This small molecule binds to this protein.
Small molecule (SMILES): CC(=O)N[C@H]1[C@H](O[C@H]2[C@H](O)[C@@H](NC(C)=O)CO[C@@H]2CO)O[C@H](CO)[C@@H](O)[C@@H]1O

Sequence of chain 1.A:
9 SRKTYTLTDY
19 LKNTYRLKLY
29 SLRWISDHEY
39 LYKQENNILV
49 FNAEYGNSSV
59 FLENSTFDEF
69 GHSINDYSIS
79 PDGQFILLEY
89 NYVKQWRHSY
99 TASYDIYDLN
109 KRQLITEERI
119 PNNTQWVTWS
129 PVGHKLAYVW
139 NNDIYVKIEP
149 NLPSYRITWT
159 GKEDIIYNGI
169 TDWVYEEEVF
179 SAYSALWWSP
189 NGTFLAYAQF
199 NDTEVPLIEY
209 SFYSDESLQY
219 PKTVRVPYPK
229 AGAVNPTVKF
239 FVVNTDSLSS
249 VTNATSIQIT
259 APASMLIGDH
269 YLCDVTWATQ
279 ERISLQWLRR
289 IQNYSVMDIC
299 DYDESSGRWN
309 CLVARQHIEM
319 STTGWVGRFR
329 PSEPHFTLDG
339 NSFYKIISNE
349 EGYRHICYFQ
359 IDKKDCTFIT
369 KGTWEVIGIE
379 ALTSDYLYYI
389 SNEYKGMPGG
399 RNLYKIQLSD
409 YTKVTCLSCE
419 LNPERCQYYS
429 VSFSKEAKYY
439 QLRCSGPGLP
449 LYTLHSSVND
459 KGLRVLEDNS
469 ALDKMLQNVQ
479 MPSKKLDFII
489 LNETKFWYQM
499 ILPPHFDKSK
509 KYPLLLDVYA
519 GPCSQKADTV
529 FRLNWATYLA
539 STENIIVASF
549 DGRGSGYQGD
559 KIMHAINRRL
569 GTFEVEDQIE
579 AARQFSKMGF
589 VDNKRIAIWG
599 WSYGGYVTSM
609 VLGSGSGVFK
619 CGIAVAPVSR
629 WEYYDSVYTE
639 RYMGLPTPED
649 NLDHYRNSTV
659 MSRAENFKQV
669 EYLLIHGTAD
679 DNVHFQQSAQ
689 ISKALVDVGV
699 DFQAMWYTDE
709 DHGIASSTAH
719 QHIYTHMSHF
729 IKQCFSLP

Binding-site contacts:
Ligand atom N2 contacts residue SER319 of chain 1.A at 4.2 Å.
Ligand atom C3 contacts residue ASN291 of chain 1.A at 4.1 Å.
Ligand atom O7 contacts residue ASN291 of chain 1.A at 4.4 Å.
Ligand atom C5 contacts residue ILE289 of chain 1.A at 4.4 Å (hydrophobic).
Ligand atom C1 contacts residue ASN291 of chain 1.A at 1.5 Å.
Ligand atom O6 contacts residue ARG566 of chain 1.A at 4.0 Å.
Ligand atom O7 contacts residue SER319 of chain 1.A at 2.9 Å (h-bond).
Ligand atom O7 contacts residue THR320 of chain 1.A at 3.7 Å.
Ligand atom C1 contacts residue ILE289 of chain 1.A at 4.1 Å (hydrophobic).
Ligand atom C2 contacts residue ASN291 of chain 1.A at 2.8 Å.
Ligand atom C8 contacts residue ASN291 of chain 1.A at 3.7 Å.
Ligand atom O5 contacts residue ASN291 of chain 1.A at 2.4 Å (h-bond).
Ligand atom C7 contacts residue SER319 of chain 1.A at 3.4 Å.
Ligand atom C4 contacts residue ASN291 of chain 1.A at 4.4 Å.
Ligand atom C7 contacts residue ASN291 of chain 1.A at 3.5 Å.
Ligand atom O5 contacts residue ILE289 of chain 1.A at 3.9 Å.
Ligand atom C5 contacts residue ASN291 of chain 1.A at 3.7 Å.
Ligand atom N2 contacts residue ASN291 of chain 1.A at 2.6 Å (h-bond).
Ligand atom C8 contacts residue MET318 of chain 1.A at 3.5 Å (hydrophobic).
Ligand atom C8 contacts residue SER319 of chain 1.A at 3.7 Å.